Binding-site contacts:
Ligand atom O2 contacts residue GLN408 of chain 1.A at 3.6 Å (h-bond).
Ligand atom C6 contacts residue SER75 of chain 1.G at 3.1 Å.
Ligand atom C2 contacts residue THR30 of chain 1.G at 3.4 Å.
Ligand atom C5 contacts residue THR30 of chain 1.G at 2.8 Å.
Ligand atom C6 contacts residue ILE292 of chain 1.A at 3.3 Å (hydrophobic).
Ligand atom O3 contacts residue GLN408 of chain 1.A at 3.0 Å (h-bond).
Ligand atom C4 contacts residue THR74 of chain 1.G at 3.5 Å.
Ligand atom C7 contacts residue ASN271 of chain 1.A at 3.0 Å.
Ligand atom O5 contacts residue ASN271 of chain 1.A at 2.3 Å (h-bond).
Ligand atom O2 contacts residue THR74 of chain 1.G at 3.9 Å.
Ligand atom C5 contacts residue ASN271 of chain 1.A at 3.3 Å.
Ligand atom O6 contacts residue ILE292 of chain 1.A at 3.5 Å.
Ligand atom C3 contacts residue THR30 of chain 1.G at 3.4 Å.
Ligand atom C1 contacts residue SER75 of chain 1.G at 4.0 Å.
Ligand atom C1 contacts residue THR30 of chain 1.G at 3.5 Å.
Ligand atom C3 contacts residue ASN271 of chain 1.A at 3.6 Å.
Ligand atom C6 contacts residue THR30 of chain 1.G at 3.0 Å.
Ligand atom O4 contacts residue THR30 of chain 1.G at 3.7 Å.
Ligand atom O3 contacts residue THR74 of chain 1.G at 3.2 Å.
Ligand atom N2 contacts residue HIS54 of chain 1.G at 3.5 Å.
Ligand atom C7 contacts residue VAL410 of chain 1.A at 4.0 Å (hydrophobic).
Ligand atom C8 contacts residue VAL410 of chain 1.A at 3.0 Å (hydrophobic).
Ligand atom O5 contacts residue THR30 of chain 1.G at 2.6 Å.
Ligand atom O3 contacts residue THR30 of chain 1.G at 3.0 Å (h-bond).
Ligand atom O7 contacts residue ASN271 of chain 1.A at 3.4 Å (h-bond).
Ligand atom O6 contacts residue THR28 of chain 1.G at 4.0 Å.
Ligand atom O7 contacts residue THR74 of chain 1.G at 3.2 Å (h-bond).
Ligand atom C1 contacts residue ASN271 of chain 1.A at 1.2 Å.
Ligand atom C4 contacts residue THR30 of chain 1.G at 2.6 Å.
Ligand atom C2 contacts residue HIS54 of chain 1.G at 3.8 Å.
Ligand atom O5 contacts residue SER75 of chain 1.G at 3.5 Å.
Ligand atom C6 contacts residue HIS54 of chain 1.G at 4.0 Å.
Ligand atom O6 contacts residue ASN271 of chain 1.A at 3.7 Å.
Ligand atom C6 contacts residue THR28 of chain 1.G at 3.3 Å.
Ligand atom N2 contacts residue ASN271 of chain 1.A at 2.6 Å (h-bond).
Ligand atom O4 contacts residue THR74 of chain 1.G at 2.9 Å.
Ligand atom C2 contacts residue ASN271 of chain 1.A at 2.3 Å.
Ligand atom C3 contacts residue THR74 of chain 1.G at 3.1 Å.
Ligand atom O3 contacts residue HIS54 of chain 1.G at 3.9 Å.
Ligand atom C8 contacts residue ASN271 of chain 1.A at 2.7 Å.

Sequence of chain 1.A:
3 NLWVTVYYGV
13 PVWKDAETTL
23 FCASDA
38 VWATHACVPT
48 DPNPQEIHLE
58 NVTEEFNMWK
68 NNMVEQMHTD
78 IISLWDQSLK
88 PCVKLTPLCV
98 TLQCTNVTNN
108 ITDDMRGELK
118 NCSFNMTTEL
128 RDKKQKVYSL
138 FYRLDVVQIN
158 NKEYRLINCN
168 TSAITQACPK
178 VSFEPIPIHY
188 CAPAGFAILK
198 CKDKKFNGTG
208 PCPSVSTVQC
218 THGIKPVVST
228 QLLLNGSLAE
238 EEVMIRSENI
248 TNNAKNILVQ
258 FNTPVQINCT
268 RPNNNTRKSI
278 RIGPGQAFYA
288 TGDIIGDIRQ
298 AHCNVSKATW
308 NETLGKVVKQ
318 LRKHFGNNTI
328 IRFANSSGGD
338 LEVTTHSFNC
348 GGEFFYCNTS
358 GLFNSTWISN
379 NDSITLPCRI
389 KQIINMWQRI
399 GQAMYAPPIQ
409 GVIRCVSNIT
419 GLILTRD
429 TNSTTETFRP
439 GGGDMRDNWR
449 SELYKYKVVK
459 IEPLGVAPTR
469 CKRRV

Sequence of chain 1.G:
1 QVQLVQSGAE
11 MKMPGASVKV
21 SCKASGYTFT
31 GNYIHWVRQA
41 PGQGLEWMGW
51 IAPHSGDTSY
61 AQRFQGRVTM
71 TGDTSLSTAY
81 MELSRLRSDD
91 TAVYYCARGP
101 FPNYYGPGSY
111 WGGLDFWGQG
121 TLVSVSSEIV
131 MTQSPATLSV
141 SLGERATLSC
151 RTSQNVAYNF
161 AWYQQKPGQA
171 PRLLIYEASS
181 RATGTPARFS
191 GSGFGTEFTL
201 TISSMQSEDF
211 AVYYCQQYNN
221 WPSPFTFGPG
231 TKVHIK

A small-molecule ligand and the protein it binds are described below.
Small molecule (SMILES): CC(=O)N[C@H]1[C@H](O[C@H]2[C@H](O)[C@@H](NC(C)=O)CO[C@@H]2CO)O[C@H](CO)[C@@H](O[C@@H]2O[C@H](CO[C@H]3O[C@H](CO[C@H]4O[C@H](CO)[C@@H](O)[C@H](O)[C@@H]4O)[C@@H](O)[C@H](O[C@H]4O[C@H](CO)[C@@H](O)[C@H](O)[C@@H]4O)[C@@H]3O)[C@@H](O)[C@H](O[C@H]3O[C@H](CO)[C@@H](O)[C@H](O)[C@@H]3O)[C@@H]2O)[C@@H]1O